The small molecule below binds the protein below.
Small molecule (SMILES): C[C@H](N)C(=O)N[C@@H](CCCN=C(N)N)C(=O)N[C@H](C(=O)N[C@@H](CCCC[N+](C)(C)C)C(=O)N[C@@H](CCC(N)=O)C(=O)N[C@H](C=O)[C@@H](C)O)[C@@H](C)O

Sequence of chain 1.B:
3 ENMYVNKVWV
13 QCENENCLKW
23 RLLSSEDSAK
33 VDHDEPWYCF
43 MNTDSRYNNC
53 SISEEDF

Binding-site contacts:
Ligand atom CZ contacts residue GLN13 of chain 1.B at 3.7 Å.
Ligand atom CD contacts residue VAL10 of chain 1.B at 3.7 Å (hydrophobic).
Ligand atom O contacts residue GLN13 of chain 1.B at 3.0 Å (h-bond).
Ligand atom N contacts residue TRP11 of chain 1.B at 2.7 Å (h-bond).
Ligand atom CA contacts residue TRP11 of chain 1.B at 2.9 Å (hydrophobic).
Ligand atom N contacts residue HIS35 of chain 1.B at 2.9 Å (h-bond).
Ligand atom CE contacts residue TRP11 of chain 1.B at 3.9 Å (hydrophobic).
Ligand atom CB contacts residue ASP34 of chain 1.B at 3.6 Å.
Ligand atom OG1 contacts residue HIS35 of chain 1.B at 3.9 Å.
Ligand atom O contacts residue HIS35 of chain 1.B at 3.6 Å.
Ligand atom CZ contacts residue TRP22 of chain 1.B at 3.7 Å (hydrophobic).
Ligand atom CD contacts residue GLN13 of chain 1.B at 3.4 Å.
Ligand atom CG2 contacts residue LYS9 of chain 1.B at 3.5 Å.
Ligand atom CG contacts residue TRP22 of chain 1.B at 3.8 Å (hydrophobic).
Ligand atom CG2 contacts residue TRP11 of chain 1.B at 3.7 Å (hydrophobic).
Ligand atom CB contacts residue GLU37 of chain 1.B at 3.6 Å.
Ligand atom NE contacts residue TRP22 of chain 1.B at 3.9 Å.
Ligand atom CG2 contacts residue LEU24 of chain 1.B at 3.7 Å (hydrophobic).
Ligand atom CB contacts residue TRP11 of chain 1.B at 3.3 Å (hydrophobic).
Ligand atom N contacts residue GLU37 of chain 1.B at 2.6 Å (salt-bridge).
Ligand atom O contacts residue TRP11 of chain 1.B at 2.8 Å (h-bond).
Ligand atom NH1 contacts residue GLN13 of chain 1.B at 2.7 Å (h-bond).
Ligand atom CA contacts residue GLU15 of chain 1.B at 3.8 Å.
Ligand atom OE1 contacts residue VAL10 of chain 1.B at 3.5 Å.
Ligand atom CM2 contacts residue TRP11 of chain 1.B at 3.8 Å (hydrophobic).
Ligand atom NH1 contacts residue TRP22 of chain 1.B at 3.7 Å.
Ligand atom O contacts residue VAL12 of chain 1.B at 3.3 Å.
Ligand atom N contacts residue LYS9 of chain 1.B at 3.5 Å (salt-bridge).
Ligand atom CB contacts residue VAL33 of chain 1.B at 3.8 Å (hydrophobic).
Ligand atom NE2 contacts residue VAL10 of chain 1.B at 3.6 Å.
Ligand atom OG1 contacts residue LYS9 of chain 1.B at 2.7 Å (salt-bridge).
Ligand atom CM2 contacts residue PHE59 of chain 1.B at 3.8 Å (hydrophobic).
Ligand atom CA contacts residue GLU37 of chain 1.B at 3.4 Å.
Ligand atom O contacts residue TRP22 of chain 1.B at 3.8 Å.
Ligand atom CM3 contacts residue TRP22 of chain 1.B at 3.7 Å (hydrophobic).
Ligand atom CB contacts residue LYS9 of chain 1.B at 3.6 Å.
Ligand atom CA contacts residue TRP11 of chain 1.B at 3.9 Å (hydrophobic).
Ligand atom C contacts residue TRP11 of chain 1.B at 3.2 Å (hydrophobic).
Ligand atom O contacts residue VAL10 of chain 1.B at 3.4 Å.
Ligand atom CE contacts residue TRP22 of chain 1.B at 3.9 Å (hydrophobic).